Sequence of chain 1.A:
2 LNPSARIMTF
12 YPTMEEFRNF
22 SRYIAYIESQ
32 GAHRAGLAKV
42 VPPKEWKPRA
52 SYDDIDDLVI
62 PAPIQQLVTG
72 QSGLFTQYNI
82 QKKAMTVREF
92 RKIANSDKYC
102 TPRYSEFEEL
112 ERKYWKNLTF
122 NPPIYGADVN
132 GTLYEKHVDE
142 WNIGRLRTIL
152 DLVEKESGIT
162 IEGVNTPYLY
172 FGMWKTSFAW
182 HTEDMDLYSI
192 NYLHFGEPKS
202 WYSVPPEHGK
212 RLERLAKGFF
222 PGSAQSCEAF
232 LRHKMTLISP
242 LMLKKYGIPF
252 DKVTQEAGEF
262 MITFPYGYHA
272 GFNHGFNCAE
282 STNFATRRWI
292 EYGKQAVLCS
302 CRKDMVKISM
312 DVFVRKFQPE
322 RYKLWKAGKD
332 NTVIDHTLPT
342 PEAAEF

This small molecule binds to this protein.
Small molecule (SMILES): O=C(O)C(=O)N[C@H](Cc1ccc(OCc2ccccc2)cc1)C(=O)O

Binding-site contacts:
Ligand atom C contacts residue TYR126 of chain 1.A at 3.3 Å (hydrophobic).
Ligand atom OAW contacts residue HIS182 of chain 1.A at 3.2 Å.
Ligand atom CE1 contacts residue LYS235 of chain 1.A at 3.7 Å.
Ligand atom CAC contacts residue LYS235 of chain 1.A at 3.7 Å.
Ligand atom CG contacts residue PHE179 of chain 1.A at 3.4 Å (hydrophobic).
Ligand atom OAW contacts residue NI1 of chain 1.C at 2.2 Å (h-bond).
Ligand atom CAD contacts residue ILE65 of chain 1.A at 3.5 Å (hydrophobic).
Ligand atom CAH contacts residue ASN80 of chain 1.A at 3.6 Å.
Ligand atom OAX contacts residue NI1 of chain 1.C at 2.2 Å (h-bond).
Ligand atom O contacts residue TYR126 of chain 1.A at 3.5 Å (h-bond).
Ligand atom O contacts residue ASN192 of chain 1.A at 3.3 Å (h-bond).
Ligand atom OAY contacts residue TRP202 of chain 1.A at 3.6 Å.
Ligand atom OXT contacts residue PHE179 of chain 1.A at 3.4 Å.
Ligand atom C contacts residue LYS200 of chain 1.A at 3.5 Å.
Ligand atom OH contacts residue LYS235 of chain 1.A at 3.4 Å (salt-bridge).
Ligand atom CAE contacts residue LYS235 of chain 1.A at 3.7 Å.
Ligand atom OAX contacts residue GLU184 of chain 1.A at 3.1 Å (salt-bridge).
Ligand atom OAX contacts residue HIS270 of chain 1.A at 3.2 Å (h-bond).
Ligand atom OH contacts residue ALA180 of chain 1.A at 3.7 Å.
Ligand atom OAX contacts residue SER190 of chain 1.A at 2.9 Å (h-bond).
Ligand atom CD2 contacts residue PHE179 of chain 1.A at 3.5 Å (hydrophobic).
Ligand atom CA contacts residue PHE179 of chain 1.A at 3.7 Å (hydrophobic).
Ligand atom CD1 contacts residue HIS182 of chain 1.A at 3.6 Å.
Ligand atom CAS contacts residue NI1 of chain 1.C at 3.0 Å.
Ligand atom CE2 contacts residue PHE179 of chain 1.A at 3.6 Å (hydrophobic).
Ligand atom CD1 contacts residue PHE179 of chain 1.A at 3.4 Å (hydrophobic).
Ligand atom OAW contacts residue HIS270 of chain 1.A at 3.5 Å (h-bond).
Ligand atom CZ contacts residue PHE179 of chain 1.A at 3.6 Å (hydrophobic).
Ligand atom CE1 contacts residue PHE179 of chain 1.A at 3.5 Å (hydrophobic).
Ligand atom CAB contacts residue ASN80 of chain 1.A at 3.7 Å.
Ligand atom OAY contacts residue SER282 of chain 1.A at 3.3 Å (h-bond).
Ligand atom O contacts residue LYS200 of chain 1.A at 2.8 Å (salt-bridge).
Ligand atom OXT contacts residue TYR126 of chain 1.A at 2.4 Å (h-bond).
Ligand atom CAD contacts residue ASN80 of chain 1.A at 3.5 Å.
Ligand atom OXT contacts residue LYS200 of chain 1.A at 3.6 Å (salt-bridge).
Ligand atom CAR contacts residue NI1 of chain 1.C at 2.9 Å.
Ligand atom OAY contacts residue ASN192 of chain 1.A at 3.2 Å (h-bond).
Ligand atom CB contacts residue TYR171 of chain 1.A at 3.7 Å (hydrophobic).
Ligand atom CAF contacts residue ASN80 of chain 1.A at 3.5 Å.
Ligand atom CAC contacts residue GLN78 of chain 1.A at 3.6 Å.